A small-molecule ligand and the protein it binds are described below.
Small molecule (SMILES): NS(=O)(=O)c1ccc(CO/N=C/C(=O)O)cc1

Sequence of chain 1.A:
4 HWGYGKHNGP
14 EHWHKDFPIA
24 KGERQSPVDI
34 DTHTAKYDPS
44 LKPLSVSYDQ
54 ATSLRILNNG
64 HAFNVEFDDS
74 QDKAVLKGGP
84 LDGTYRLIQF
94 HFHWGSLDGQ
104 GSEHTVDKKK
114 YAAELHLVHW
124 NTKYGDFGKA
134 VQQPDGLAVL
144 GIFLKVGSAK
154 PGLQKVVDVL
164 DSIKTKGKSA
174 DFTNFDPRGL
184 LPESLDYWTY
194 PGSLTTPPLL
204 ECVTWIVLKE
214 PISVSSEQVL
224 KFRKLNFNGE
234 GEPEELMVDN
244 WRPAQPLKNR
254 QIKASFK

Binding-site contacts:
Ligand atom S07 contacts residue TRP16 of chain 1.A at 4.3 Å.
Ligand atom C03 contacts residue HIS15 of chain 1.A at 4.1 Å.
Ligand atom O4 contacts residue HIS10 of chain 1.A at 4.0 Å.
Ligand atom C04 contacts residue TRP5 of chain 1.A at 4.3 Å (hydrophobic).
Ligand atom C02 contacts residue ASN11 of chain 1.A at 3.8 Å.
Ligand atom NP0 contacts residue LYS18 of chain 1.A at 4.0 Å.
Ligand atom O09 contacts residue HIS15 of chain 1.A at 3.8 Å.
Ligand atom C05 contacts residue HIS4 of chain 1.A at 4.1 Å.
Ligand atom C05 contacts residue TRP5 of chain 1.A at 4.4 Å (hydrophobic).
Ligand atom C02 contacts residue HIS10 of chain 1.A at 3.5 Å.
Ligand atom C05 contacts residue ASP19 of chain 1.A at 3.5 Å.
Ligand atom C03 contacts residue ASN11 of chain 1.A at 3.8 Å.
Ligand atom O08 contacts residue PHE20 of chain 1.A at 3.7 Å.
Ligand atom NP0 contacts residue ASP19 of chain 1.A at 2.7 Å (salt-bridge).
Ligand atom S07 contacts residue TRP5 of chain 1.A at 4.0 Å.
Ligand atom O08 contacts residue TRP5 of chain 1.A at 3.5 Å.
Ligand atom NP0 contacts residue HIS15 of chain 1.A at 2.9 Å (h-bond).
Ligand atom C06 contacts residue ASP19 of chain 1.A at 4.5 Å.
Ligand atom O09 contacts residue ASN11 of chain 1.A at 3.6 Å.
Ligand atom NP0 contacts residue TRP16 of chain 1.A at 3.7 Å.
Ligand atom O09 contacts residue TRP5 of chain 1.A at 3.5 Å.
Ligand atom S07 contacts residue HIS15 of chain 1.A at 4.0 Å.
Ligand atom C06 contacts residue HIS4 of chain 1.A at 4.0 Å.
Ligand atom S07 contacts residue ASP19 of chain 1.A at 3.4 Å (salt-bridge).
Ligand atom C04 contacts residue ASP19 of chain 1.A at 3.7 Å.
Ligand atom O08 contacts residue ASP19 of chain 1.A at 3.4 Å (salt-bridge).
Ligand atom C04 contacts residue HIS4 of chain 1.A at 4.3 Å.
Ligand atom O09 contacts residue TRP16 of chain 1.A at 3.3 Å.
Ligand atom O08 contacts residue HIS4 of chain 1.A at 4.5 Å.
Ligand atom C03 contacts residue HIS10 of chain 1.A at 4.1 Å.